The protein below binds the small molecule below.
Small molecule (SMILES): CC(=O)N[C@@H]1[C@@H](O)[C@H](O)[C@@H](CO)O[C@H]1O

Sequence of chain 2.D:
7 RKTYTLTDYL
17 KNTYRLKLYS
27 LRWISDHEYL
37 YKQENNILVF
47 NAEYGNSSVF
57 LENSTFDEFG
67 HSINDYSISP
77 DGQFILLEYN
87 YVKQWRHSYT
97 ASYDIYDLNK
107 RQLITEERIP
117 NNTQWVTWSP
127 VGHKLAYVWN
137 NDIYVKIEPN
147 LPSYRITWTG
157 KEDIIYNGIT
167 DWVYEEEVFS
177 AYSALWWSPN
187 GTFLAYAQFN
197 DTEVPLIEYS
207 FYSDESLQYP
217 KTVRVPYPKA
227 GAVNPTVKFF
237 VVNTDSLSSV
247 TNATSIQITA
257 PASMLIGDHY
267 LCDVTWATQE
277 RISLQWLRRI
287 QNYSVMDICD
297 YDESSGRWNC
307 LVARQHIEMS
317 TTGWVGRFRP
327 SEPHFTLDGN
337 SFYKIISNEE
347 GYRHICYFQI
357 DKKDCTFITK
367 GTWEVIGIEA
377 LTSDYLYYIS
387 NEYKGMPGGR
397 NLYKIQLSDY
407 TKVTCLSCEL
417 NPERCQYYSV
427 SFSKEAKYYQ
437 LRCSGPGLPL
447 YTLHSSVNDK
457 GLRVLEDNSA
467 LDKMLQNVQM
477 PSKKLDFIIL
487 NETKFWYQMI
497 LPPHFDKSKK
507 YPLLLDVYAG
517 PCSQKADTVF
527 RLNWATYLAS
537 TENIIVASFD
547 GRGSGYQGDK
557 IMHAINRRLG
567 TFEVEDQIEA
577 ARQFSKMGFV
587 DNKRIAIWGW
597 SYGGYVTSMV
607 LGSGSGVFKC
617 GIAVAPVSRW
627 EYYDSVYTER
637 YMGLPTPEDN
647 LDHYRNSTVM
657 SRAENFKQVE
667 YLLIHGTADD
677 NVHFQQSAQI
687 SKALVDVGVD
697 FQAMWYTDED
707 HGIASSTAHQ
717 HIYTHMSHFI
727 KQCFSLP

Binding-site contacts:
Ligand atom C7 contacts residue ARG114 of chain 2.D at 4.3 Å.
Ligand atom C1 contacts residue ASN117 of chain 2.D at 1.5 Å.
Ligand atom C2 contacts residue ASN117 of chain 2.D at 2.8 Å.
Ligand atom C4 contacts residue ASN117 of chain 2.D at 4.3 Å.
Ligand atom O5 contacts residue ASN117 of chain 2.D at 2.1 Å (h-bond).
Ligand atom C8 contacts residue ILE115 of chain 2.D at 3.1 Å (hydrophobic).
Ligand atom C5 contacts residue ASN117 of chain 2.D at 3.4 Å.
Ligand atom C8 contacts residue PRO116 of chain 2.D at 3.8 Å (hydrophobic).
Ligand atom O7 contacts residue ASN117 of chain 2.D at 3.9 Å.
Ligand atom C8 contacts residue ARG114 of chain 2.D at 3.5 Å.
Ligand atom O7 contacts residue ARG114 of chain 2.D at 3.8 Å.
Ligand atom O7 contacts residue ILE115 of chain 2.D at 3.7 Å.
Ligand atom C7 contacts residue ILE115 of chain 2.D at 3.8 Å (hydrophobic).
Ligand atom N2 contacts residue ASN117 of chain 2.D at 3.4 Å (h-bond).
Ligand atom C3 contacts residue ASN117 of chain 2.D at 4.0 Å.
Ligand atom C6 contacts residue ASN117 of chain 2.D at 4.4 Å.
Ligand atom C8 contacts residue ASN117 of chain 2.D at 4.5 Å.
Ligand atom C7 contacts residue ASN117 of chain 2.D at 3.9 Å.
Ligand atom O6 contacts residue ASN117 of chain 2.D at 4.4 Å.